The small molecule below binds the protein below.
Small molecule (SMILES): CC(=O)N[C@H]1[C@H](O[C@H]2[C@H](O)[C@@H](NC(C)=O)CO[C@@H]2CO[C@H]2O[C@H](C)[C@@H](O)[C@@H](O)[C@@H]2O)O[C@H](CO)[C@@H](O)[C@@H]1O

Sequence of chain 1.A:
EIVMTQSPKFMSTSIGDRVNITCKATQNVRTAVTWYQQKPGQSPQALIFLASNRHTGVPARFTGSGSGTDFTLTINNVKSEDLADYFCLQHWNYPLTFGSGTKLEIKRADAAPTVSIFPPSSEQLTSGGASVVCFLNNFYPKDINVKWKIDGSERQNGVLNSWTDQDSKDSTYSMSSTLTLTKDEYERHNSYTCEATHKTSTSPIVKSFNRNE

Binding-site contacts:
Ligand atom O2 contacts residue SER66 of chain 1.A at 3.4 Å (h-bond).
Ligand atom C2 contacts residue ASN21 of chain 1.A at 2.6 Å.
Ligand atom O6 contacts residue ARG19 of chain 1.A at 2.8 Å (salt-bridge).
Ligand atom C1 contacts residue THR75 of chain 1.A at 4.2 Å.
Ligand atom O6 contacts residue THR75 of chain 1.A at 4.0 Å.
Ligand atom C1 contacts residue ASN21 of chain 1.A at 1.5 Å.
Ligand atom C2 contacts residue ARG19 of chain 1.A at 4.4 Å.
Ligand atom C2 contacts residue SER66 of chain 1.A at 3.0 Å.
Ligand atom O6 contacts residue ASN77 of chain 1.A at 2.6 Å (h-bond).
Ligand atom O5 contacts residue ASN21 of chain 1.A at 2.4 Å (h-bond).
Ligand atom O4 contacts residue ARG19 of chain 1.A at 4.5 Å.
Ligand atom O5 contacts residue THR75 of chain 1.A at 3.6 Å (h-bond).
Ligand atom C6 contacts residue ASN77 of chain 1.A at 3.7 Å.
Ligand atom C6 contacts residue THR75 of chain 1.A at 3.9 Å.
Ligand atom C6 contacts residue ARG19 of chain 1.A at 4.0 Å.
Ligand atom C1 contacts residue SER66 of chain 1.A at 4.0 Å.
Ligand atom O3 contacts residue ARG19 of chain 1.A at 4.1 Å.
Ligand atom N2 contacts residue ASN21 of chain 1.A at 3.1 Å (h-bond).
Ligand atom C5 contacts residue ARG19 of chain 1.A at 4.2 Å.
Ligand atom O3 contacts residue THR73 of chain 1.A at 3.9 Å.
Ligand atom C7 contacts residue ASN21 of chain 1.A at 3.5 Å.
Ligand atom C3 contacts residue ASN21 of chain 1.A at 4.0 Å.
Ligand atom C5 contacts residue THR75 of chain 1.A at 4.0 Å.
Ligand atom O6 contacts residue SER66 of chain 1.A at 4.1 Å.
Ligand atom C3 contacts residue ARG19 of chain 1.A at 3.6 Å.
Ligand atom O5 contacts residue ARG19 of chain 1.A at 3.3 Å.
Ligand atom O3 contacts residue SER66 of chain 1.A at 3.9 Å.
Ligand atom C5 contacts residue ASN21 of chain 1.A at 3.7 Å.
Ligand atom C1 contacts residue ARG19 of chain 1.A at 3.8 Å.
Ligand atom O7 contacts residue ASN21 of chain 1.A at 3.4 Å (h-bond).
Ligand atom C4 contacts residue ARG19 of chain 1.A at 4.4 Å.
Ligand atom N2 contacts residue ARG19 of chain 1.A at 4.2 Å.
Ligand atom C4 contacts residue ASN21 of chain 1.A at 4.4 Å.
Ligand atom C3 contacts residue SER66 of chain 1.A at 3.8 Å.